Sequence of chain 1.A:
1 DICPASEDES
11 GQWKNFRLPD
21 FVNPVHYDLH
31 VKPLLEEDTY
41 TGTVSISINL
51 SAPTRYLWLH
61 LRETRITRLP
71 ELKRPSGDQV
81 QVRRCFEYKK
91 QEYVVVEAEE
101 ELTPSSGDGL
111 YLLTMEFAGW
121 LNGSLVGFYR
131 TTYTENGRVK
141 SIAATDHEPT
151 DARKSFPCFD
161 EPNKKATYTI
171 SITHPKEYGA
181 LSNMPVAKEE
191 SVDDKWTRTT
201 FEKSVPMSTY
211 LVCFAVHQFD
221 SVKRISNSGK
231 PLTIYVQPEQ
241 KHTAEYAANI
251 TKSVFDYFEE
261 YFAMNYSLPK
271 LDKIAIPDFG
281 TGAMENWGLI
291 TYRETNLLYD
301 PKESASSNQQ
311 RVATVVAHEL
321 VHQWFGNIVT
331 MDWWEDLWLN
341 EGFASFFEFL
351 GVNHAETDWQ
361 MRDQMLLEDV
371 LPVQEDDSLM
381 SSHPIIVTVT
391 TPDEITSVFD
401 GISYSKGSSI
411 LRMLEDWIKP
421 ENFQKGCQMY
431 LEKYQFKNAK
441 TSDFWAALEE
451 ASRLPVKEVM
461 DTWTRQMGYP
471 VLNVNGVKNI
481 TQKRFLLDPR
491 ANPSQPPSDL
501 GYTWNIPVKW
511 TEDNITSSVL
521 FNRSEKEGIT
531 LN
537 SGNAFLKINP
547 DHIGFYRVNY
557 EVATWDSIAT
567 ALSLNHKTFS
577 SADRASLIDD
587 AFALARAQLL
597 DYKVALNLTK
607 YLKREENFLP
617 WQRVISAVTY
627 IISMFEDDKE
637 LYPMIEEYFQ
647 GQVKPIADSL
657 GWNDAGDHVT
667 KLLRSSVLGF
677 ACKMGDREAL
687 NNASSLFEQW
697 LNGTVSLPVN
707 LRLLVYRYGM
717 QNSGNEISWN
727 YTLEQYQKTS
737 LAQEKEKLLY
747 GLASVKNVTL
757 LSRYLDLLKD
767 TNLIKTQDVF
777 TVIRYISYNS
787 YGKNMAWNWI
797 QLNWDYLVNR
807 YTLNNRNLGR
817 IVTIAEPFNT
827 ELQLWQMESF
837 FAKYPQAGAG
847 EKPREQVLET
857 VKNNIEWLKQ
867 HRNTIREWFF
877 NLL

A protein and the small-molecule ligand that binds it are described below.
Small molecule (SMILES): CC(=O)N[C@H]1[C@H](O[C@H]2[C@H](O)[C@@H](NC(C)=O)CO[C@@H]2CO)O[C@H](CO)[C@@H](O)[C@@H]1O

Binding-site contacts:
Ligand atom C2 contacts residue GLU722 of chain 1.A at 3.5 Å.
Ligand atom C1 contacts residue ASN726 of chain 1.A at 1.5 Å.
Ligand atom C1 contacts residue GLU722 of chain 1.A at 3.6 Å.
Ligand atom O5 contacts residue ARG759 of chain 1.A at 3.5 Å (salt-bridge).
Ligand atom O5 contacts residue ASN726 of chain 1.A at 2.3 Å (h-bond).
Ligand atom C7 contacts residue ASN726 of chain 1.A at 3.3 Å.
Ligand atom N2 contacts residue GLU722 of chain 1.A at 3.0 Å (salt-bridge).
Ligand atom C6 contacts residue ARG759 of chain 1.A at 3.3 Å.
Ligand atom C7 contacts residue GLU722 of chain 1.A at 4.0 Å.
Ligand atom C3 contacts residue GLU722 of chain 1.A at 3.5 Å.
Ligand atom C2 contacts residue ASN726 of chain 1.A at 2.6 Å.
Ligand atom C4 contacts residue ASN726 of chain 1.A at 4.2 Å.
Ligand atom O3 contacts residue GLU722 of chain 1.A at 4.2 Å.
Ligand atom N2 contacts residue ASN726 of chain 1.A at 3.1 Å (h-bond).
Ligand atom C5 contacts residue ASN726 of chain 1.A at 3.7 Å.
Ligand atom C3 contacts residue ASN726 of chain 1.A at 3.9 Å.
Ligand atom O7 contacts residue ASN726 of chain 1.A at 3.0 Å (h-bond).
Ligand atom C8 contacts residue ILE723 of chain 1.A at 4.1 Å (hydrophobic).
Ligand atom C8 contacts residue GLU722 of chain 1.A at 3.7 Å.
Ligand atom C5 contacts residue ARG759 of chain 1.A at 3.5 Å.
Ligand atom C1 contacts residue ARG759 of chain 1.A at 3.9 Å.
Ligand atom O6 contacts residue ARG759 of chain 1.A at 3.7 Å.